Binding-site contacts:
Ligand atom O5 contacts residue THR128 of chain 1.A at 3.9 Å.
Ligand atom C6 contacts residue THR128 of chain 1.A at 3.8 Å.
Ligand atom C7 contacts residue ASN126 of chain 1.A at 4.1 Å.
Ligand atom N2 contacts residue ASN126 of chain 1.A at 2.8 Å (h-bond).
Ligand atom C3 contacts residue ASN126 of chain 1.A at 3.8 Å.
Ligand atom C1 contacts residue GLU174 of chain 1.A at 3.7 Å.
Ligand atom C2 contacts residue GLU174 of chain 1.A at 3.9 Å.
Ligand atom C4 contacts residue ASN126 of chain 1.A at 4.2 Å.
Ligand atom C8 contacts residue ASN126 of chain 1.A at 4.1 Å.
Ligand atom C2 contacts residue ASN126 of chain 1.A at 2.4 Å.
Ligand atom O5 contacts residue ASN126 of chain 1.A at 2.4 Å (h-bond).
Ligand atom C1 contacts residue ASN126 of chain 1.A at 1.4 Å.
Ligand atom O5 contacts residue GLU174 of chain 1.A at 3.8 Å.
Ligand atom C5 contacts residue THR128 of chain 1.A at 4.2 Å.
Ligand atom C5 contacts residue ASN126 of chain 1.A at 3.7 Å.

Sequence of chain 1.A:
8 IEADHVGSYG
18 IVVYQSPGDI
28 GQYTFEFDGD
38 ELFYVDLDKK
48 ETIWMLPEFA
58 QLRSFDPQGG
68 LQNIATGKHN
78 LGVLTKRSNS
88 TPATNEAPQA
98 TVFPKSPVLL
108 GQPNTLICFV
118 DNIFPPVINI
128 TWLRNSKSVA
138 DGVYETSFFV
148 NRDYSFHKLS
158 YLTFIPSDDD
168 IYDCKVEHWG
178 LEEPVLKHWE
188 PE

A small-molecule ligand and the protein it binds are described below.
Small molecule (SMILES): CC(=O)N[C@@H]1[C@@H](O)[C@H](O)[C@@H](CO)O[C@H]1O